Sequence of chain 2.C:
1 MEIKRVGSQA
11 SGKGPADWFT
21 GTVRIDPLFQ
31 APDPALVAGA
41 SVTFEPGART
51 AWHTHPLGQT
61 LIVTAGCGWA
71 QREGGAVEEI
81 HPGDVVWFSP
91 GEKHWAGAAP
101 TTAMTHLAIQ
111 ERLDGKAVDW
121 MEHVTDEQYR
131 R

Binding-site contacts:
Ligand atom O7 contacts residue LEU61 of chain 2.C at 4.1 Å.
Ligand atom O4 contacts residue GLN59 of chain 2.C at 2.6 Å (h-bond).
Ligand atom O4 contacts residue HIS53 of chain 2.C at 3.1 Å (h-bond).
Ligand atom C6 contacts residue ALA108 of chain 2.C at 4.4 Å (hydrophobic).
Ligand atom O7 contacts residue HIS53 of chain 2.C at 4.3 Å.
Ligand atom C8 contacts residue GLN110 of chain 2.C at 3.8 Å.
Ligand atom O7 contacts residue THR50 of chain 2.C at 3.9 Å.
Ligand atom O7 contacts residue MN1 of chain 2.O at 3.5 Å.
Ligand atom C2 contacts residue VAL42 of chain 2.C at 4.4 Å (hydrophobic).
Ligand atom C3 contacts residue TRP120 of chain 2.C at 4.5 Å (hydrophobic).
Ligand atom C9 contacts residue ILE25 of chain 2.C at 4.3 Å (hydrophobic).
Ligand atom C5 contacts residue MN1 of chain 2.O at 3.3 Å.
Ligand atom C5 contacts residue HIS53 of chain 2.C at 3.9 Å.
Ligand atom O7 contacts residue GLN59 of chain 2.C at 4.0 Å.
Ligand atom O7 contacts residue HIS106 of chain 2.C at 3.1 Å (h-bond).
Ligand atom C6 contacts residue HIS106 of chain 2.C at 4.1 Å.
Ligand atom O4 contacts residue MN1 of chain 2.O at 2.3 Å.
Ligand atom C6 contacts residue GLN59 of chain 2.C at 4.2 Å.
Ligand atom C6 contacts residue VAL42 of chain 2.C at 4.2 Å (hydrophobic).
Ligand atom C6 contacts residue THR50 of chain 2.C at 4.3 Å.
Ligand atom C5 contacts residue THR50 of chain 2.C at 4.2 Å.
Ligand atom C5 contacts residue GLN59 of chain 2.C at 3.4 Å.
Ligand atom C8 contacts residue ALA108 of chain 2.C at 4.0 Å (hydrophobic).
Ligand atom C5 contacts residue ALA108 of chain 2.C at 4.5 Å (hydrophobic).
Ligand atom C3 contacts residue GLN59 of chain 2.C at 4.1 Å.
Ligand atom C5 contacts residue HIS106 of chain 2.C at 4.0 Å.
Ligand atom O4 contacts residue HIS55 of chain 2.C at 3.3 Å (h-bond).
Ligand atom C8 contacts residue ALA40 of chain 2.C at 4.2 Å (hydrophobic).
Ligand atom O7 contacts residue ALA96 of chain 2.C at 4.5 Å.
Ligand atom C8 contacts residue VAL42 of chain 2.C at 4.4 Å (hydrophobic).

This small molecule binds to this protein.
Small molecule (SMILES): C[N+](C)(C)CCCC(=O)O